The small molecule below binds the protein below.
Small molecule (SMILES): CC(=O)N[C@H]1[C@H](O[C@H]2[C@H](O)[C@@H](NC(C)=O)CO[C@@H]2CO)O[C@H](CO)[C@@H](O[C@@H]2O[C@H](CO[C@H]3O[C@H](CO[C@H]4O[C@H](CO)[C@@H](O)[C@H](O)[C@@H]4O[C@H]4O[C@H](CO)[C@@H](O)[C@H](O)[C@@H]4O)[C@@H](O)[C@H](O[C@H]4O[C@H](CO)[C@@H](O)[C@H](O)[C@@H]4O)[C@@H]3O)[C@@H](O)[C@H](O[C@H]3O[C@H](CO)[C@@H](O)[C@H](O)[C@@H]3O)[C@@H]2O)[C@@H]1O

Binding-site contacts:
Ligand atom O6 contacts residue SER120 of chain 1.A at 3.7 Å.
Ligand atom O6 contacts residue ASP319 of chain 1.A at 2.8 Å (salt-bridge).
Ligand atom O5 contacts residue SER120 of chain 1.A at 3.0 Å (h-bond).
Ligand atom C7 contacts residue ASP167 of chain 1.A at 3.8 Å.
Ligand atom O4 contacts residue ASN349 of chain 1.A at 2.8 Å (h-bond).
Ligand atom O2 contacts residue SER321 of chain 1.A at 3.0 Å (h-bond).
Ligand atom O5 contacts residue ASN143 of chain 1.A at 2.4 Å (h-bond).
Ligand atom O3 contacts residue SER321 of chain 1.A at 3.2 Å.
Ligand atom C3 contacts residue ASN143 of chain 1.A at 3.8 Å.
Ligand atom C4 contacts residue ASN349 of chain 1.A at 3.7 Å.
Ligand atom C1 contacts residue ASN143 of chain 1.A at 1.4 Å.
Ligand atom O5 contacts residue TYR317 of chain 1.A at 3.7 Å.
Ligand atom O3 contacts residue ASN349 of chain 1.A at 3.0 Å (h-bond).
Ligand atom C7 contacts residue TYR141 of chain 1.A at 3.3 Å (hydrophobic).
Ligand atom C8 contacts residue LEU189 of chain 1.A at 3.6 Å (hydrophobic).
Ligand atom C8 contacts residue ASP167 of chain 1.A at 3.5 Å.
Ligand atom O6 contacts residue ARG368 of chain 1.A at 3.0 Å (salt-bridge).
Ligand atom O6 contacts residue TYR317 of chain 1.A at 2.5 Å (h-bond).
Ligand atom C5 contacts residue ASP319 of chain 1.A at 3.7 Å.
Ligand atom C1 contacts residue ASP319 of chain 1.A at 3.8 Å.
Ligand atom C4 contacts residue ASP319 of chain 1.A at 3.6 Å.
Ligand atom O6 contacts residue VAL121 of chain 1.A at 3.3 Å.
Ligand atom C3 contacts residue ASN349 of chain 1.A at 3.6 Å.
Ligand atom N2 contacts residue TYR141 of chain 1.A at 3.7 Å.
Ligand atom C7 contacts residue ASN143 of chain 1.A at 3.8 Å.
Ligand atom C6 contacts residue TYR317 of chain 1.A at 3.4 Å (hydrophobic).
Ligand atom O6 contacts residue TYR370 of chain 1.A at 3.6 Å (h-bond).
Ligand atom C2 contacts residue ASP319 of chain 1.A at 3.9 Å.
Ligand atom C8 contacts residue ILE165 of chain 1.A at 3.6 Å (hydrophobic).
Ligand atom O5 contacts residue ASP319 of chain 1.A at 3.2 Å (salt-bridge).
Ligand atom O5 contacts residue SER145 of chain 1.A at 3.7 Å.
Ligand atom C1 contacts residue SER145 of chain 1.A at 3.8 Å.
Ligand atom C6 contacts residue SER120 of chain 1.A at 3.6 Å.
Ligand atom N2 contacts residue ASP167 of chain 1.A at 3.0 Å (salt-bridge).
Ligand atom C5 contacts residue SER145 of chain 1.A at 3.7 Å.
Ligand atom C5 contacts residue ASN143 of chain 1.A at 3.6 Å.
Ligand atom N2 contacts residue ASN143 of chain 1.A at 2.9 Å (h-bond).
Ligand atom C2 contacts residue ASN143 of chain 1.A at 2.5 Å.
Ligand atom O7 contacts residue TYR141 of chain 1.A at 3.1 Å (h-bond).
Ligand atom O2 contacts residue ASP319 of chain 1.A at 2.9 Å (salt-bridge).

Sequence of chain 1.A:
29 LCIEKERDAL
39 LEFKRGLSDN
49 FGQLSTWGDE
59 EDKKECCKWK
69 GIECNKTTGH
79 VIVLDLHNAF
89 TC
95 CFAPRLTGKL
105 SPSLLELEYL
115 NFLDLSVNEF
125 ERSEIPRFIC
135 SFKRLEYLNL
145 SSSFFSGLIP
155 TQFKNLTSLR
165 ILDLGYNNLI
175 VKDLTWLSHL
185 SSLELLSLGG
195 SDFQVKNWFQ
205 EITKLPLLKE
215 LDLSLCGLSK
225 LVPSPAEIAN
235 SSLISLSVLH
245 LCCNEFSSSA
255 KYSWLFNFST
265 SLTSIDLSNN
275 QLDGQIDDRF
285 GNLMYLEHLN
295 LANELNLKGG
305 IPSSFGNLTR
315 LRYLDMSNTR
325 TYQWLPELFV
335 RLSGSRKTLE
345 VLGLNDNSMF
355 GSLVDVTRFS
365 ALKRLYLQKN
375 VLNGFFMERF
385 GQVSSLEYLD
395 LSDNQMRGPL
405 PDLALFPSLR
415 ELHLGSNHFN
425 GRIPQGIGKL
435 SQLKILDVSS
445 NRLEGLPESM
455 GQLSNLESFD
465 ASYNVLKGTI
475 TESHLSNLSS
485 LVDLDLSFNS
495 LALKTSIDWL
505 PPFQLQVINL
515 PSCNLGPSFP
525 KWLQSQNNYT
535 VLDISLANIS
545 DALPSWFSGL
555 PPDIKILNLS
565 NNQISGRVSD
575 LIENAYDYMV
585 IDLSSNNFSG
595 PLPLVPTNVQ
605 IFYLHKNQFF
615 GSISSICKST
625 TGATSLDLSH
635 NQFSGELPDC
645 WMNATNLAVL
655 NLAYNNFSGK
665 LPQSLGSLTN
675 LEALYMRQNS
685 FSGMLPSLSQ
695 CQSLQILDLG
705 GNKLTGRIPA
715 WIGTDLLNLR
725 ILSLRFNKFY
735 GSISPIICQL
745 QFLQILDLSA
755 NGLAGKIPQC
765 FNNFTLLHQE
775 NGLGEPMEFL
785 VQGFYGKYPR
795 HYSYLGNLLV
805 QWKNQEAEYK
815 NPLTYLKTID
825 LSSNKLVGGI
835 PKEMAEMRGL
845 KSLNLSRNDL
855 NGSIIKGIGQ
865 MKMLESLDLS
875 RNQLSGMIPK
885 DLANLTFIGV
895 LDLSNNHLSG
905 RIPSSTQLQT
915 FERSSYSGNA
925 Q